Binding-site contacts:
Ligand atom C4 contacts residue LEU103 of chain 1.A at 3.6 Å (hydrophobic).
Ligand atom C2B contacts residue ILE125 of chain 1.A at 4.1 Å (hydrophobic).
Ligand atom C3B contacts residue ILE125 of chain 1.A at 4.3 Å (hydrophobic).
Ligand atom C3C contacts residue ILE101 of chain 1.A at 3.8 Å (hydrophobic).
Ligand atom CL2 contacts residue ILE184 of chain 1.A at 4.2 Å.
Ligand atom CL1 contacts residue ILE125 of chain 1.A at 3.7 Å.
Ligand atom C4B contacts residue ILE125 of chain 1.A at 4.0 Å (hydrophobic).
Ligand atom O1B contacts residue ILE125 of chain 1.A at 4.1 Å.
Ligand atom O1 contacts residue MET217 of chain 1.A at 2.7 Å (h-bond).
Ligand atom CL1 contacts residue ILE239 of chain 1.A at 4.0 Å.
Ligand atom C2B contacts residue TYR147 of chain 1.A at 3.4 Å (hydrophobic).
Ligand atom O1A contacts residue LEU127 of chain 1.A at 4.1 Å.
Ligand atom C2C contacts residue ILE101 of chain 1.A at 4.2 Å (hydrophobic).
Ligand atom C3B contacts residue TYR147 of chain 1.A at 3.3 Å (hydrophobic).
Ligand atom C31 contacts residue LEU103 of chain 1.A at 4.1 Å (hydrophobic).
Ligand atom C3 contacts residue LEU103 of chain 1.A at 4.3 Å (hydrophobic).
Ligand atom C6B contacts residue ILE125 of chain 1.A at 3.3 Å (hydrophobic).
Ligand atom C2B contacts residue ILE184 of chain 1.A at 4.1 Å (hydrophobic).
Ligand atom N3A contacts residue TYR147 of chain 1.A at 4.1 Å.
Ligand atom C4B contacts residue ILE220 of chain 1.A at 4.2 Å (hydrophobic).
Ligand atom O1A contacts residue ILE239 of chain 1.A at 4.3 Å.
Ligand atom N3A contacts residue ILE220 of chain 1.A at 4.3 Å.
Ligand atom C4A contacts residue TYR145 of chain 1.A at 3.7 Å (hydrophobic).
Ligand atom C5B contacts residue ILE125 of chain 1.A at 3.5 Å (hydrophobic).
Ligand atom N3A contacts residue PHE182 of chain 1.A at 4.1 Å.
Ligand atom C5 contacts residue MET217 of chain 1.A at 3.8 Å (hydrophobic).
Ligand atom C5B contacts residue ILE220 of chain 1.A at 4.3 Å (hydrophobic).
Ligand atom C2A contacts residue PHE182 of chain 1.A at 4.1 Å (hydrophobic).
Ligand atom CL2 contacts residue TYR147 of chain 1.A at 2.4 Å.
Ligand atom C31 contacts residue MET195 of chain 1.A at 3.9 Å (hydrophobic).
Ligand atom C2A contacts residue ILE220 of chain 1.A at 4.1 Å (hydrophobic).
Ligand atom C4A contacts residue MET146 of chain 1.A at 4.0 Å (hydrophobic).
Ligand atom CL2 contacts residue LEU187 of chain 1.A at 3.9 Å.
Ligand atom C1B contacts residue ILE125 of chain 1.A at 3.6 Å (hydrophobic).
Ligand atom N2 contacts residue MET217 of chain 1.A at 3.1 Å (h-bond).
Ligand atom N2 contacts residue ASN215 of chain 1.A at 4.0 Å.
Ligand atom C2C contacts residue MET217 of chain 1.A at 3.9 Å (hydrophobic).
Ligand atom C3 contacts residue MET217 of chain 1.A at 4.2 Å (hydrophobic).
Ligand atom C5A contacts residue LEU127 of chain 1.A at 3.8 Å (hydrophobic).
Ligand atom C5A contacts residue TYR145 of chain 1.A at 3.7 Å (hydrophobic).

A protein and the small-molecule ligand that binds it are described below.
Small molecule (SMILES): Cc1cc(CCCOc2c(Cl)cc(C3=NCCO3)cc2Cl)on1

Sequence of chain 1.A:
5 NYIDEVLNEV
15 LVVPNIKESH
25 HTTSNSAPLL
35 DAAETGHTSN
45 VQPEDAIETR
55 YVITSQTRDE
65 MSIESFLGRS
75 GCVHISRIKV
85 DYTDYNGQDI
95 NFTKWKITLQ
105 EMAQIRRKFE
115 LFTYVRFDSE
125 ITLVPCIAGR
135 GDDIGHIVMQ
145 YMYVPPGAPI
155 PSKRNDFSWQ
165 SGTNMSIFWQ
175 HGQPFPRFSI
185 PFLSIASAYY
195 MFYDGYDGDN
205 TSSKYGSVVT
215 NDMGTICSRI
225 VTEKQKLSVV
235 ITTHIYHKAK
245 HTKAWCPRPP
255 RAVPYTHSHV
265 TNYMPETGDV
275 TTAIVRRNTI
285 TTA